Binding-site contacts:
Ligand atom N09 contacts residue ARG314 of chain 1.A at 3.2 Å (salt-bridge).
Ligand atom O07 contacts residue ARG314 of chain 1.A at 4.2 Å.
Ligand atom O07 contacts residue TRP107 of chain 1.A at 4.3 Å.
Ligand atom C01 contacts residue LEU317 of chain 1.A at 3.6 Å (hydrophobic).
Ligand atom C08 contacts residue ARG314 of chain 1.A at 4.4 Å.
Ligand atom C03 contacts residue ARG314 of chain 1.A at 4.3 Å.
Ligand atom C03 contacts residue LEU91 of chain 1.A at 3.7 Å (hydrophobic).
Ligand atom N09 contacts residue LEU317 of chain 1.A at 4.0 Å.
Ligand atom C02 contacts residue PHE249 of chain 1.A at 4.5 Å (hydrophobic).
Ligand atom C01 contacts residue TRP107 of chain 1.A at 4.1 Å (hydrophobic).
Ligand atom O07 contacts residue LEU88 of chain 1.A at 4.3 Å.
Ligand atom C05 contacts residue ARG314 of chain 1.A at 3.6 Å.
Ligand atom O04 contacts residue ARG314 of chain 1.A at 4.1 Å.
Ligand atom N09 contacts residue LEU91 of chain 1.A at 4.4 Å.
Ligand atom C01 contacts residue LEU91 of chain 1.A at 4.5 Å (hydrophobic).
Ligand atom C02 contacts residue ARG314 of chain 1.A at 4.2 Å.
Ligand atom O04 contacts residue LEU91 of chain 1.A at 3.8 Å.
Ligand atom C08 contacts residue ASP85 of chain 1.A at 4.1 Å.
Ligand atom C01 contacts residue PHE249 of chain 1.A at 4.2 Å (hydrophobic).
Ligand atom C06 contacts residue LEU88 of chain 1.A at 4.2 Å (hydrophobic).
Ligand atom C02 contacts residue LEU91 of chain 1.A at 3.5 Å (hydrophobic).
Ligand atom C01 contacts residue ALA247 of chain 1.A at 3.8 Å (hydrophobic).
Ligand atom C01 contacts residue ARG314 of chain 1.A at 4.2 Å.
Ligand atom C08 contacts residue GLU87 of chain 1.A at 4.0 Å.
Ligand atom O04 contacts residue PHE249 of chain 1.A at 4.3 Å.

Sequence of chain 1.A:
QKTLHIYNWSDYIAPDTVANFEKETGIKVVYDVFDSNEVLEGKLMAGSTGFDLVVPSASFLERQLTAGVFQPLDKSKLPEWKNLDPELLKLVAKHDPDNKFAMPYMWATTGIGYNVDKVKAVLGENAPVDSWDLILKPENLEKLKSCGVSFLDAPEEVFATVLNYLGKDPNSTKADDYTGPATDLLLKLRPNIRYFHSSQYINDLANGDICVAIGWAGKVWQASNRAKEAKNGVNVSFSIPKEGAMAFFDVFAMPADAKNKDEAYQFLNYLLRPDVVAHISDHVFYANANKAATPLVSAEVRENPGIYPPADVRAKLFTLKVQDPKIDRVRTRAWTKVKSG

This protein binds this small molecule.
Small molecule (SMILES): COCCOC[C@H](C)N